Sequence of chain 1.A:
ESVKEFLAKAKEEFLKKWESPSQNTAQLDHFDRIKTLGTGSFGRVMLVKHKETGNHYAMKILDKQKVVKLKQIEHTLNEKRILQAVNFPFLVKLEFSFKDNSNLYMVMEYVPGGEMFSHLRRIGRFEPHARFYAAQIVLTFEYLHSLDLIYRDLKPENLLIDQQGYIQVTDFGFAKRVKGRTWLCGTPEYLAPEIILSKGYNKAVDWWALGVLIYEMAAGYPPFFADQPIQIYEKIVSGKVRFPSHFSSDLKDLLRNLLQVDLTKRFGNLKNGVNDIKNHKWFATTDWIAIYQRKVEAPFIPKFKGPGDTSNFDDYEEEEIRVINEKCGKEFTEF

Binding-site contacts:
Ligand atom N2 contacts residue THR186 of chain 1.A at 4.0 Å.
Ligand atom O1 contacts residue GLY53 of chain 1.A at 3.5 Å.
Ligand atom C2 contacts residue LEU52 of chain 1.A at 3.9 Å (hydrophobic).
Ligand atom C8 contacts residue LEU52 of chain 1.A at 3.2 Å (hydrophobic).
Ligand atom C2 contacts residue PHE330 of chain 1.A at 3.7 Å (hydrophobic).
Ligand atom O contacts residue TYR125 of chain 1.A at 3.3 Å.
Ligand atom C8 contacts residue GLY53 of chain 1.A at 4.0 Å.
Ligand atom C4 contacts residue VAL60 of chain 1.A at 3.9 Å (hydrophobic).
Ligand atom N contacts residue THR186 of chain 1.A at 4.2 Å.
Ligand atom N contacts residue ALA73 of chain 1.A at 3.6 Å.
Ligand atom O contacts residue LEU176 of chain 1.A at 3.8 Å.
Ligand atom N2 contacts residue VAL60 of chain 1.A at 3.9 Å.
Ligand atom N contacts residue MET123 of chain 1.A at 3.9 Å.
Ligand atom C3 contacts residue VAL60 of chain 1.A at 4.0 Å (hydrophobic).
Ligand atom C2 contacts residue LEU176 of chain 1.A at 4.2 Å (hydrophobic).
Ligand atom C1 contacts residue LEU176 of chain 1.A at 3.6 Å (hydrophobic).
Ligand atom N contacts residue VAL107 of chain 1.A at 3.9 Å.
Ligand atom C contacts residue GLU124 of chain 1.A at 3.8 Å.
Ligand atom C3 contacts residue LEU52 of chain 1.A at 4.0 Å (hydrophobic).
Ligand atom C7 contacts residue GLU130 of chain 1.A at 3.4 Å.
Ligand atom O contacts residue GLU124 of chain 1.A at 3.7 Å.
Ligand atom C contacts residue ALA73 of chain 1.A at 3.4 Å (hydrophobic).
Ligand atom C9 contacts residue LEU176 of chain 1.A at 3.9 Å (hydrophobic).
Ligand atom N contacts residue GLU124 of chain 1.A at 3.1 Å (salt-bridge).
Ligand atom C1 contacts residue ALA73 of chain 1.A at 3.8 Å (hydrophobic).
Ligand atom O contacts residue VAL126 of chain 1.A at 2.9 Å (h-bond).
Ligand atom C3 contacts residue PHE330 of chain 1.A at 3.4 Å (hydrophobic).
Ligand atom O1 contacts residue GLU130 of chain 1.A at 4.0 Å.
Ligand atom C contacts residue VAL126 of chain 1.A at 4.0 Å (hydrophobic).
Ligand atom C contacts residue LEU176 of chain 1.A at 3.4 Å (hydrophobic).
Ligand atom N contacts residue LEU176 of chain 1.A at 3.7 Å.
Ligand atom C9 contacts residue THR186 of chain 1.A at 3.5 Å.
Ligand atom O contacts residue ALA73 of chain 1.A at 3.5 Å.
Ligand atom C2 contacts residue VAL60 of chain 1.A at 4.2 Å (hydrophobic).
Ligand atom C8 contacts residue PHE330 of chain 1.A at 4.2 Å (hydrophobic).
Ligand atom C7 contacts residue LEU52 of chain 1.A at 3.3 Å (hydrophobic).
Ligand atom O1 contacts residue LEU52 of chain 1.A at 4.0 Å.
Ligand atom C7 contacts residue GLY53 of chain 1.A at 3.8 Å.
Ligand atom C9 contacts residue VAL60 of chain 1.A at 4.1 Å (hydrophobic).
Ligand atom C5 contacts residue VAL60 of chain 1.A at 3.7 Å (hydrophobic).

This protein binds this small molecule.
Small molecule (SMILES): NC(=O)c1ccc(N2CCOCC2)nc1